The small molecule below binds the protein below.
Small molecule (SMILES): CC1=N[Pt]2N=C(C)O[As]2(O)(O)O1

Binding-site contacts:
Ligand atom O2 contacts residue LYS7 of chain 1.A at 4.2 Å.
Ligand atom O3 contacts residue LYS7 of chain 1.A at 3.0 Å.
Ligand atom AS1 contacts residue HIS119 of chain 1.A at 4.3 Å.
Ligand atom C4 contacts residue GLN11 of chain 1.A at 3.3 Å.
Ligand atom N1 contacts residue VAL118 of chain 1.A at 3.8 Å.
Ligand atom AS1 contacts residue LYS7 of chain 1.A at 4.0 Å.
Ligand atom C1 contacts residue HIS119 of chain 1.A at 4.3 Å.
Ligand atom O1 contacts residue VAL118 of chain 1.A at 4.3 Å.
Ligand atom O3 contacts residue VAL118 of chain 1.A at 4.1 Å.
Ligand atom O1 contacts residue LYS7 of chain 1.A at 4.4 Å.
Ligand atom C2 contacts residue GLU111 of chain 1.A at 4.4 Å.
Ligand atom O2 contacts residue GLN11 of chain 1.A at 3.4 Å (h-bond).
Ligand atom C3 contacts residue HIS119 of chain 1.A at 4.1 Å.
Ligand atom N2 contacts residue PHE120 of chain 1.A at 4.3 Å.
Ligand atom C3 contacts residue GLN11 of chain 1.A at 3.5 Å.
Ligand atom N1 contacts residue HIS119 of chain 1.A at 3.0 Å (h-bond).
Ligand atom PT1 contacts residue HIS119 of chain 1.A at 2.1 Å.
Ligand atom C1 contacts residue VAL118 of chain 1.A at 3.9 Å (hydrophobic).
Ligand atom C3 contacts residue HIS12 of chain 1.A at 4.4 Å.
Ligand atom AS1 contacts residue VAL118 of chain 1.A at 4.5 Å.
Ligand atom PT1 contacts residue VAL118 of chain 1.A at 4.1 Å.
Ligand atom O3 contacts residue GLN11 of chain 1.A at 3.8 Å.
Ligand atom C4 contacts residue HIS12 of chain 1.A at 3.9 Å.
Ligand atom C4 contacts residue LYS41 of chain 1.A at 3.6 Å.
Ligand atom N2 contacts residue HIS119 of chain 1.A at 2.8 Å (h-bond).
Ligand atom O4 contacts residue LYS7 of chain 1.A at 3.6 Å (salt-bridge).

Sequence of chain 1.A:
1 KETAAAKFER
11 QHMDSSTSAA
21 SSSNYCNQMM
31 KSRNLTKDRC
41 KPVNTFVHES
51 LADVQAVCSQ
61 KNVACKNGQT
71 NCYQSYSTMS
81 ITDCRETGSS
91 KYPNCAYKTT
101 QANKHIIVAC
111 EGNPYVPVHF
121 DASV